The small molecule below binds the protein below.
Small molecule (SMILES): COc1c(C)cnc(CSc2nc3cc4c(cc3[nH]2)CCN4)c1C

Binding-site contacts:
Ligand atom C7 contacts residue MET267 of chain 1.A at 3.9 Å (hydrophobic).
Ligand atom N17 contacts residue GLN280 of chain 1.A at 3.0 Å (h-bond).
Ligand atom S11 contacts residue PHE283 of chain 1.A at 3.5 Å.
Ligand atom C9 contacts residue MET267 of chain 1.A at 3.7 Å (hydrophobic).
Ligand atom C8 contacts residue MET267 of chain 1.A at 3.8 Å (hydrophobic).
Ligand atom C1 contacts residue MET267 of chain 1.A at 3.8 Å (hydrophobic).
Ligand atom C2 contacts residue MET267 of chain 1.A at 3.7 Å (hydrophobic).
Ligand atom C8 contacts residue TYR247 of chain 1.A at 3.6 Å (hydrophobic).
Ligand atom C14 contacts residue GLN280 of chain 1.A at 3.6 Å.
Ligand atom C2 contacts residue GLY279 of chain 1.A at 3.6 Å.
Ligand atom C7 contacts residue GLY279 of chain 1.A at 3.7 Å.
Ligand atom C10 contacts residue PRO266 of chain 1.A at 3.6 Å (hydrophobic).
Ligand atom C21 contacts residue ILE246 of chain 1.A at 3.5 Å (hydrophobic).
Ligand atom N4 contacts residue GLY279 of chain 1.A at 3.4 Å (h-bond).
Ligand atom N6 contacts residue TYR247 of chain 1.A at 2.5 Å (h-bond).
Ligand atom N12 contacts residue PRO266 of chain 1.A at 3.8 Å.
Ligand atom N4 contacts residue MET267 of chain 1.A at 3.5 Å.
Ligand atom C15 contacts residue GLN280 of chain 1.A at 3.8 Å.
Ligand atom C14 contacts residue TYR247 of chain 1.A at 3.5 Å (hydrophobic).
Ligand atom C19 contacts residue PHE283 of chain 1.A at 3.9 Å (hydrophobic).
Ligand atom C19 contacts residue PHE250 of chain 1.A at 3.6 Å (hydrophobic).
Ligand atom C5 contacts residue MET267 of chain 1.A at 3.9 Å (hydrophobic).
Ligand atom C20 contacts residue ILE246 of chain 1.A at 3.6 Å (hydrophobic).
Ligand atom O22 contacts residue LEU229 of chain 1.A at 3.6 Å.
Ligand atom C21 contacts residue PHE283 of chain 1.A at 3.8 Å (hydrophobic).
Ligand atom C9 contacts residue GLY279 of chain 1.A at 3.9 Å.
Ligand atom C5 contacts residue TYR247 of chain 1.A at 3.5 Å (hydrophobic).
Ligand atom C2 contacts residue TYR247 of chain 1.A at 3.3 Å (hydrophobic).
Ligand atom C1 contacts residue GLY279 of chain 1.A at 3.4 Å.
Ligand atom O22 contacts residue PHE283 of chain 1.A at 3.5 Å.
Ligand atom C5 contacts residue GLY279 of chain 1.A at 3.9 Å.
Ligand atom C23 contacts residue ILE246 of chain 1.A at 3.7 Å (hydrophobic).
Ligand atom C3 contacts residue GLY279 of chain 1.A at 3.5 Å.
Ligand atom N6 contacts residue MET267 of chain 1.A at 3.7 Å.
Ligand atom C13 contacts residue GLU275 of chain 1.A at 3.5 Å.
Ligand atom C18 contacts residue PHE283 of chain 1.A at 3.5 Å (hydrophobic).
Ligand atom N12 contacts residue GLU275 of chain 1.A at 3.8 Å.
Ligand atom C13 contacts residue PRO266 of chain 1.A at 3.8 Å (hydrophobic).
Ligand atom N12 contacts residue LYS272 of chain 1.A at 3.9 Å.
Ligand atom C8 contacts residue GLY279 of chain 1.A at 3.7 Å.

Sequence of chain 1.A:
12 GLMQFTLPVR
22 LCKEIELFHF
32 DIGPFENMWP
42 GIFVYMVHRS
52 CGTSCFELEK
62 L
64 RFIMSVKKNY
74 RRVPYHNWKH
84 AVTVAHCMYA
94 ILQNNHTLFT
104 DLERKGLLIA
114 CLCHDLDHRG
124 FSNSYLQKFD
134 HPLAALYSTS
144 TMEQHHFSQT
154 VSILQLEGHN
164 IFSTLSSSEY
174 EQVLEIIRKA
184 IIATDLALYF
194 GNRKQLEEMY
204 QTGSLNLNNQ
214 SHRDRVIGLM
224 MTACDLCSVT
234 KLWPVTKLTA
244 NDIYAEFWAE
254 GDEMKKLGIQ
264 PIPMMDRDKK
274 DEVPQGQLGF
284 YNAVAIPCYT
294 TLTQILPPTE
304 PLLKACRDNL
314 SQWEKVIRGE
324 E